A small-molecule ligand and the protein it binds are described below.
Small molecule (SMILES): CC(=O)N[C@@H]1[C@@H](O)[C@H](O)[C@@H](CO)O[C@H]1O

Sequence of chain 4.A:
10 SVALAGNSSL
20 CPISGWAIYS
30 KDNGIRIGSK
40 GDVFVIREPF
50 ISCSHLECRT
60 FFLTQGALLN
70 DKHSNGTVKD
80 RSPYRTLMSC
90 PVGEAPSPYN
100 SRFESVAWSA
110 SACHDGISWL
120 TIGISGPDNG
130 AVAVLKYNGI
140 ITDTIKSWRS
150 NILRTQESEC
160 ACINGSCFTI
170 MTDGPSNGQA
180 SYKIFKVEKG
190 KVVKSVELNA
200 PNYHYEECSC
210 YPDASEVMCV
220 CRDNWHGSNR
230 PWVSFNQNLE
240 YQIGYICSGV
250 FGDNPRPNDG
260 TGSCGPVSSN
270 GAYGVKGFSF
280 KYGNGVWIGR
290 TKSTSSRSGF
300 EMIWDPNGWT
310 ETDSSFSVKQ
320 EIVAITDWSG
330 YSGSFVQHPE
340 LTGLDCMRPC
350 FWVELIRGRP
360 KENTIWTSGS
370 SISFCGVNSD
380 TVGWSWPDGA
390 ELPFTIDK

Binding-site contacts:
Ligand atom C2 contacts residue FUC3 of chain 4.B at 4.0 Å.
Ligand atom C3 contacts residue ASN163 of chain 4.A at 3.9 Å.
Ligand atom N2 contacts residue ASN163 of chain 4.A at 3.0 Å (h-bond).
Ligand atom N2 contacts residue FUC3 of chain 4.B at 3.3 Å (h-bond).
Ligand atom O7 contacts residue ASN163 of chain 4.A at 3.6 Å.
Ligand atom C7 contacts residue ASN163 of chain 4.A at 3.5 Å.
Ligand atom O3 contacts residue FUC3 of chain 4.B at 4.5 Å.
Ligand atom C1 contacts residue FUC3 of chain 4.B at 4.1 Å.
Ligand atom C3 contacts residue FUC3 of chain 4.B at 3.9 Å.
Ligand atom C4 contacts residue ASN163 of chain 4.A at 4.3 Å.
Ligand atom C7 contacts residue FUC3 of chain 4.B at 4.3 Å.
Ligand atom C5 contacts residue ASN163 of chain 4.A at 3.7 Å.
Ligand atom O5 contacts residue ASN163 of chain 4.A at 2.4 Å (h-bond).
Ligand atom C1 contacts residue ASN163 of chain 4.A at 1.5 Å.
Ligand atom C2 contacts residue ASN163 of chain 4.A at 2.5 Å.
Ligand atom C8 contacts residue FUC3 of chain 4.B at 4.3 Å.